Binding-site contacts:
Ligand atom C7 contacts residue PHE117 of chain 1.D at 4.4 Å (hydrophobic).
Ligand atom C7 contacts residue ASN119 of chain 1.D at 3.3 Å.
Ligand atom C8 contacts residue ASP156 of chain 1.D at 4.1 Å.
Ligand atom C3 contacts residue PHE117 of chain 1.D at 4.3 Å (hydrophobic).
Ligand atom C7 contacts residue ASN158 of chain 1.D at 4.0 Å.
Ligand atom C5 contacts residue ASN119 of chain 1.D at 3.8 Å.
Ligand atom C2 contacts residue ASN119 of chain 1.D at 2.5 Å.
Ligand atom C1 contacts residue PHE117 of chain 1.D at 4.2 Å (hydrophobic).
Ligand atom O7 contacts residue ASN158 of chain 1.D at 3.1 Å (h-bond).
Ligand atom C7 contacts residue CYS155 of chain 1.D at 4.5 Å (hydrophobic).
Ligand atom C8 contacts residue ASN119 of chain 1.D at 4.1 Å.
Ligand atom O5 contacts residue ASN119 of chain 1.D at 2.5 Å (h-bond).
Ligand atom C8 contacts residue HIS115 of chain 1.D at 3.8 Å.
Ligand atom C8 contacts residue ASN158 of chain 1.D at 4.1 Å.
Ligand atom C1 contacts residue ASN119 of chain 1.D at 1.5 Å.
Ligand atom O7 contacts residue ASN119 of chain 1.D at 3.4 Å (h-bond).
Ligand atom C8 contacts residue PHE117 of chain 1.D at 4.1 Å (hydrophobic).
Ligand atom C4 contacts residue ASN119 of chain 1.D at 4.4 Å.
Ligand atom C3 contacts residue ASN119 of chain 1.D at 3.9 Å.
Ligand atom C8 contacts residue CYS155 of chain 1.D at 3.0 Å (hydrophobic).
Ligand atom N2 contacts residue ASN119 of chain 1.D at 2.9 Å (h-bond).
Ligand atom N2 contacts residue PHE117 of chain 1.D at 3.6 Å.

The protein below binds the small molecule below.
Small molecule (SMILES): CC(=O)N[C@H]1[C@H](O[C@H]2[C@H](O)[C@@H](NC(C)=O)CO[C@@H]2CO)O[C@H](CO)[C@@H](O)[C@@H]1O

Sequence of chain 1.D:
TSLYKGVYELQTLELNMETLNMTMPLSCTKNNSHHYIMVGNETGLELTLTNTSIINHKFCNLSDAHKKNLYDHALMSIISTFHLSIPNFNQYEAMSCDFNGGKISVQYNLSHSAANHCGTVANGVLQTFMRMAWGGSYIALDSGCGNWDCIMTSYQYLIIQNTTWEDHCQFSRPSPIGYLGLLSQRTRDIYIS